Binding-site contacts:
Ligand atom N03 contacts residue ASP117 of chain 2.A at 3.6 Å.
Ligand atom SBB contacts residue TYR111 of chain 2.A at 4.1 Å.
Ligand atom C04 contacts residue TRP22 of chain 2.A at 3.6 Å (hydrophobic).
Ligand atom CBE contacts residue SER110 of chain 2.A at 2.9 Å.
Ligand atom CAI contacts residue MET114 of chain 2.A at 4.0 Å (hydrophobic).
Ligand atom CBH contacts residue MET114 of chain 2.A at 4.0 Å (hydrophobic).
Ligand atom CBF contacts residue MET114 of chain 2.A at 4.0 Å (hydrophobic).
Ligand atom CAD contacts residue SER106 of chain 2.A at 3.6 Å.
Ligand atom C12 contacts residue MET114 of chain 2.A at 3.8 Å (hydrophobic).
Ligand atom N05 contacts residue GLU19 of chain 2.A at 4.0 Å.
Ligand atom C07 contacts residue TRP22 of chain 2.A at 4.0 Å (hydrophobic).
Ligand atom CAT contacts residue SER110 of chain 2.A at 3.9 Å.
Ligand atom CAL contacts residue MET114 of chain 2.A at 3.8 Å (hydrophobic).
Ligand atom CAU contacts residue SER110 of chain 2.A at 2.4 Å.
Ligand atom C11 contacts residue MET114 of chain 2.A at 3.6 Å (hydrophobic).
Ligand atom C01 contacts residue TRP22 of chain 2.A at 3.7 Å (hydrophobic).
Ligand atom CAI contacts residue SER110 of chain 2.A at 4.1 Å.
Ligand atom C08 contacts residue TRP22 of chain 2.A at 3.9 Å (hydrophobic).
Ligand atom CAL contacts residue TRP22 of chain 2.A at 4.1 Å (hydrophobic).
Ligand atom NAX contacts residue SER110 of chain 2.A at 2.8 Å (h-bond).
Ligand atom CAG contacts residue SER106 of chain 2.A at 3.5 Å.
Ligand atom OBA contacts residue MET114 of chain 2.A at 4.1 Å.
Ligand atom CAK contacts residue SER110 of chain 2.A at 4.1 Å.
Ligand atom N01 contacts residue ASP117 of chain 2.A at 3.6 Å.
Ligand atom C06 contacts residue THR118 of chain 2.A at 3.7 Å.
Ligand atom C10 contacts residue ASP117 of chain 2.A at 3.0 Å.
Ligand atom C09 contacts residue TRP22 of chain 2.A at 3.8 Å (hydrophobic).
Ligand atom C09 contacts residue GLU19 of chain 2.A at 3.3 Å.
Ligand atom CAD contacts residue ASN403 of chain 1.A at 4.1 Å.
Ligand atom C08 contacts residue GLU19 of chain 2.A at 4.1 Å.
Ligand atom N04 contacts residue VAL26 of chain 2.A at 3.9 Å.
Ligand atom C04 contacts residue THR118 of chain 2.A at 4.1 Å.
Ligand atom CAU contacts residue ILE107 of chain 2.A at 4.1 Å (hydrophobic).
Ligand atom CBI contacts residue SER110 of chain 2.A at 4.1 Å.
Ligand atom CAE contacts residue SER106 of chain 2.A at 2.8 Å.
Ligand atom CAE contacts residue LEU400 of chain 1.A at 3.7 Å (hydrophobic).
Ligand atom CAJ contacts residue SER110 of chain 2.A at 3.4 Å.
Ligand atom CBJ contacts residue SER110 of chain 2.A at 4.0 Å.
Ligand atom CAG contacts residue ILE107 of chain 2.A at 3.4 Å (hydrophobic).
Ligand atom CAG contacts residue LEU400 of chain 1.A at 3.8 Å (hydrophobic).

Sequence of chain 1.A:
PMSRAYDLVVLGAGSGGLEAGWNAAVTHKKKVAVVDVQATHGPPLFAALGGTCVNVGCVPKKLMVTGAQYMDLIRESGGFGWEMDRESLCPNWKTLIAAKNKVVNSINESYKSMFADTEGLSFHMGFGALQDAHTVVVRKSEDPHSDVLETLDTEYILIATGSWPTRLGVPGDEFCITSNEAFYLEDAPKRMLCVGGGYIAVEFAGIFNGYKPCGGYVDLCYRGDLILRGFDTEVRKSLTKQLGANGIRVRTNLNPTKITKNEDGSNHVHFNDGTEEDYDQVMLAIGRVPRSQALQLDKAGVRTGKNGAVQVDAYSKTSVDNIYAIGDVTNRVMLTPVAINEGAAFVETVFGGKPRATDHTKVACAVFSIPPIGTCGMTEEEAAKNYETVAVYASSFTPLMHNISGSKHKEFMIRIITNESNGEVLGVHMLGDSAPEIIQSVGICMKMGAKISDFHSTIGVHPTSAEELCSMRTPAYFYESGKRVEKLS

A small-molecule ligand and the protein it binds are described below.
Small molecule (SMILES): C[n+]1nn(-c2ccc(-c3nc(CCc4ccccc4)cs3)c(OCCC3CCNCC3)c2)cc1CCCCN

Sequence of chain 2.A:
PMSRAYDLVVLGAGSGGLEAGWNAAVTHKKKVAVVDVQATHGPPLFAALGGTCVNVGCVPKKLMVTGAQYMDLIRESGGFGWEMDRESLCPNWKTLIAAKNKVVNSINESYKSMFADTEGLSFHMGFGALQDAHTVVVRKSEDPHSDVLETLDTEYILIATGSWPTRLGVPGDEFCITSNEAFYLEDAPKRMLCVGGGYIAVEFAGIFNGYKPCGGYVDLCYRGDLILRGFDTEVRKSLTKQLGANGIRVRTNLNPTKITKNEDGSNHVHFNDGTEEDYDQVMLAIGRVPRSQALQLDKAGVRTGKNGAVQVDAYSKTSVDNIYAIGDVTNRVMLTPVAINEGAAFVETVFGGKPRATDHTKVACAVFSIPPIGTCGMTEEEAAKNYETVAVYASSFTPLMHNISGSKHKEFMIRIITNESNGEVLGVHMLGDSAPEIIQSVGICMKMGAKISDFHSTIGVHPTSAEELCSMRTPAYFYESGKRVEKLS